Sequence of chain 1.A:
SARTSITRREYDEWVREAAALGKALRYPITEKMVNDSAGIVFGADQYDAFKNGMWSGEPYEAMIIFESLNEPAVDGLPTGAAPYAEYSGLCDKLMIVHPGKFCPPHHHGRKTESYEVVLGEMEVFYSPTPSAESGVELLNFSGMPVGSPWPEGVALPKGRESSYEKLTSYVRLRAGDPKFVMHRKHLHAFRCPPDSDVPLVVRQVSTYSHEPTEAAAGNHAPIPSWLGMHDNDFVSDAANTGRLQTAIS

Binding-site contacts:
Ligand atom C5 contacts residue TRP161 of chain 1.A at 4.1 Å (hydrophobic).
Ligand atom O5 contacts residue TRP161 of chain 1.A at 4.4 Å.
Ligand atom O3 contacts residue TRP161 of chain 1.A at 4.2 Å.
Ligand atom C4 contacts residue GLU176 of chain 1.A at 3.9 Å.
Ligand atom O4 contacts residue TYR175 of chain 1.A at 3.4 Å (h-bond).
Ligand atom C5 contacts residue GLU176 of chain 1.A at 4.1 Å.
Ligand atom C4 contacts residue TYR175 of chain 1.A at 3.9 Å (hydrophobic).
Ligand atom C2 contacts residue TRP161 of chain 1.A at 4.1 Å (hydrophobic).
Ligand atom O1 contacts residue TRP161 of chain 1.A at 4.3 Å.
Ligand atom C5 contacts residue LEU167 of chain 1.A at 4.2 Å (hydrophobic).
Ligand atom O4 contacts residue GLU176 of chain 1.A at 2.7 Å (salt-bridge).
Ligand atom O3 contacts residue TYR175 of chain 1.A at 4.2 Å.
Ligand atom O3 contacts residue THR179 of chain 1.A at 4.5 Å.
Ligand atom C1 contacts residue TRP161 of chain 1.A at 3.5 Å (hydrophobic).
Ligand atom C3 contacts residue TRP161 of chain 1.A at 3.6 Å (hydrophobic).
Ligand atom C4 contacts residue TRP161 of chain 1.A at 3.6 Å (hydrophobic).
Ligand atom O3 contacts residue GLU176 of chain 1.A at 3.6 Å (salt-bridge).

The small molecule below binds the protein below.
Small molecule (SMILES): OC[C@@]1(O)OC[C@H](O)[C@@H]1O